The protein below binds the small molecule below.
Small molecule (SMILES): O=C(O)CCC(=O)C(=O)O

Binding-site contacts:
Ligand atom O1 contacts residue LEU222 of chain 1.A at 3.8 Å.
Ligand atom O5 contacts residue HIS205 of chain 1.A at 3.2 Å.
Ligand atom C2 contacts residue HIS205 of chain 1.A at 3.4 Å.
Ligand atom O3 contacts residue GLY207 of chain 1.A at 3.1 Å.
Ligand atom C4 contacts residue GLN126 of chain 1.A at 4.0 Å.
Ligand atom C3 contacts residue HIS205 of chain 1.A at 4.2 Å.
Ligand atom O5 contacts residue HIS129 of chain 1.A at 3.3 Å (h-bond).
Ligand atom O3 contacts residue THR166 of chain 1.A at 3.2 Å (h-bond).
Ligand atom C2 contacts residue HIS129 of chain 1.A at 4.3 Å.
Ligand atom O3 contacts residue GLY208 of chain 1.A at 4.3 Å.
Ligand atom O2 contacts residue HIS205 of chain 1.A at 2.9 Å (h-bond).
Ligand atom O1 contacts residue ASP131 of chain 1.A at 3.7 Å.
Ligand atom C5 contacts residue GLY207 of chain 1.A at 3.8 Å.
Ligand atom C2 contacts residue CO1 of chain 1.C at 3.1 Å.
Ligand atom C4 contacts residue GLY207 of chain 1.A at 3.7 Å.
Ligand atom O2 contacts residue ASP131 of chain 1.A at 2.5 Å (salt-bridge).
Ligand atom C3 contacts residue LEU222 of chain 1.A at 3.7 Å (hydrophobic).
Ligand atom C5 contacts residue THR166 of chain 1.A at 3.2 Å.
Ligand atom O1 contacts residue HIS205 of chain 1.A at 4.0 Å.
Ligand atom C3 contacts residue ILE153 of chain 1.A at 3.9 Å (hydrophobic).
Ligand atom C1 contacts residue ASP131 of chain 1.A at 3.4 Å.
Ligand atom C1 contacts residue ILE153 of chain 1.A at 4.3 Å (hydrophobic).
Ligand atom O4 contacts residue THR166 of chain 1.A at 2.9 Å (h-bond).
Ligand atom C1 contacts residue TYR224 of chain 1.A at 3.3 Å (hydrophobic).
Ligand atom O2 contacts residue CO1 of chain 1.C at 2.0 Å.
Ligand atom O3 contacts residue ARG218 of chain 1.A at 3.7 Å.
Ligand atom O2 contacts residue TYR224 of chain 1.A at 3.0 Å (h-bond).
Ligand atom C4 contacts residue THR166 of chain 1.A at 4.0 Å.
Ligand atom O5 contacts residue GLN126 of chain 1.A at 3.7 Å.
Ligand atom O4 contacts residue ILE153 of chain 1.A at 3.8 Å.
Ligand atom C3 contacts residue THR166 of chain 1.A at 4.3 Å.
Ligand atom O2 contacts residue HIS129 of chain 1.A at 3.9 Å.
Ligand atom O1 contacts residue ILE153 of chain 1.A at 3.3 Å.
Ligand atom C1 contacts residue HIS205 of chain 1.A at 3.2 Å.
Ligand atom C1 contacts residue CO1 of chain 1.C at 2.9 Å.
Ligand atom O1 contacts residue TYR224 of chain 1.A at 3.2 Å (h-bond).
Ligand atom O1 contacts residue SER151 of chain 1.A at 4.2 Å.
Ligand atom O5 contacts residue CO1 of chain 1.C at 2.5 Å.
Ligand atom O1 contacts residue CO1 of chain 1.C at 4.0 Å.
Ligand atom O4 contacts residue LEU222 of chain 1.A at 3.9 Å.

Sequence of chain 1.A:
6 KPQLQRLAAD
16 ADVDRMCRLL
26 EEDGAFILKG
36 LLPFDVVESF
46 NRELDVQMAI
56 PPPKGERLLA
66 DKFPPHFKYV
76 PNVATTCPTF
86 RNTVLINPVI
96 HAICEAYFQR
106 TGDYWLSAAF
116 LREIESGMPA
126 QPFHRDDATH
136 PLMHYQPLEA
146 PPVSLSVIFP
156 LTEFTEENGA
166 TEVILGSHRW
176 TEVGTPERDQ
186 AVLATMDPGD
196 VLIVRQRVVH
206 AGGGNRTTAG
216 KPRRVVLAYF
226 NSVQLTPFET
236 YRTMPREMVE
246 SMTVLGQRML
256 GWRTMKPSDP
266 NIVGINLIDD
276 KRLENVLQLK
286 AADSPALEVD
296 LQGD